Binding-site contacts:
Ligand atom CM4 contacts residue PHE179 of chain 6.A at 3.9 Å (hydrophobic).
Ligand atom C5B contacts residue TYR144 of chain 6.A at 3.6 Å (hydrophobic).
Ligand atom N3A contacts residue PHE179 of chain 6.A at 3.0 Å.
Ligand atom C1B contacts residue LEU181 of chain 6.A at 3.8 Å (hydrophobic).
Ligand atom CM2 contacts residue ILE122 of chain 6.A at 3.7 Å (hydrophobic).
Ligand atom O5A contacts residue TYR144 of chain 6.A at 3.1 Å.
Ligand atom N3A contacts residue LEU217 of chain 6.A at 3.4 Å.
Ligand atom C2C contacts residue ILE98 of chain 6.A at 4.0 Å (hydrophobic).
Ligand atom C4 contacts residue TYR190 of chain 6.A at 3.8 Å (hydrophobic).
Ligand atom N2 contacts residue MET214 of chain 6.A at 3.8 Å.
Ligand atom C4A contacts residue TYR144 of chain 6.A at 3.8 Å (hydrophobic).
Ligand atom CM4 contacts residue VAL168 of chain 6.A at 3.5 Å (hydrophobic).
Ligand atom CM6 contacts residue LEU181 of chain 6.A at 3.7 Å (hydrophobic).
Ligand atom O5A contacts residue PHE179 of chain 6.A at 3.7 Å.
Ligand atom C2A contacts residue PHE179 of chain 6.A at 3.3 Å (hydrophobic).
Ligand atom O5A contacts residue ALA166 of chain 6.A at 3.9 Å.
Ligand atom CM6 contacts residue LEU184 of chain 6.A at 3.4 Å (hydrophobic).
Ligand atom CM4 contacts residue TYR142 of chain 6.A at 3.1 Å (hydrophobic).
Ligand atom C1B contacts residue ILE98 of chain 6.A at 3.6 Å (hydrophobic).
Ligand atom CM6 contacts residue TYR144 of chain 6.A at 3.7 Å (hydrophobic).
Ligand atom CM2 contacts residue ILE236 of chain 6.A at 4.0 Å (hydrophobic).
Ligand atom C4A contacts residue PHE179 of chain 6.A at 3.3 Å (hydrophobic).
Ligand atom C6B contacts residue LEU181 of chain 6.A at 3.3 Å (hydrophobic).
Ligand atom N2 contacts residue LEU100 of chain 6.A at 3.8 Å.
Ligand atom C2B contacts residue ILE122 of chain 6.A at 3.9 Å (hydrophobic).
Ligand atom C6B contacts residue ILE98 of chain 6.A at 3.6 Å (hydrophobic).
Ligand atom C1C contacts residue MET214 of chain 6.A at 3.7 Å (hydrophobic).
Ligand atom C2B contacts residue ILE98 of chain 6.A at 3.9 Å (hydrophobic).
Ligand atom O1B contacts residue ILE98 of chain 6.A at 2.9 Å.
Ligand atom C4B contacts residue LEU181 of chain 6.A at 3.8 Å (hydrophobic).
Ligand atom C5 contacts residue MET214 of chain 6.A at 3.6 Å (hydrophobic).
Ligand atom C4B contacts residue PHE179 of chain 6.A at 3.9 Å (hydrophobic).
Ligand atom CM3 contacts residue TYR190 of chain 6.A at 3.9 Å (hydrophobic).
Ligand atom C1A contacts residue TYR144 of chain 6.A at 3.1 Å (hydrophobic).
Ligand atom C1A contacts residue PHE179 of chain 6.A at 3.5 Å (hydrophobic).
Ligand atom O1 contacts residue MET214 of chain 6.A at 3.2 Å.
Ligand atom O1 contacts residue LEU100 of chain 6.A at 4.0 Å.
Ligand atom C5B contacts residue LEU181 of chain 6.A at 3.3 Å (hydrophobic).
Ligand atom C3 contacts residue LEU100 of chain 6.A at 3.9 Å (hydrophobic).
Ligand atom C2A contacts residue TYR144 of chain 6.A at 3.7 Å (hydrophobic).

Sequence of chain 6.A:
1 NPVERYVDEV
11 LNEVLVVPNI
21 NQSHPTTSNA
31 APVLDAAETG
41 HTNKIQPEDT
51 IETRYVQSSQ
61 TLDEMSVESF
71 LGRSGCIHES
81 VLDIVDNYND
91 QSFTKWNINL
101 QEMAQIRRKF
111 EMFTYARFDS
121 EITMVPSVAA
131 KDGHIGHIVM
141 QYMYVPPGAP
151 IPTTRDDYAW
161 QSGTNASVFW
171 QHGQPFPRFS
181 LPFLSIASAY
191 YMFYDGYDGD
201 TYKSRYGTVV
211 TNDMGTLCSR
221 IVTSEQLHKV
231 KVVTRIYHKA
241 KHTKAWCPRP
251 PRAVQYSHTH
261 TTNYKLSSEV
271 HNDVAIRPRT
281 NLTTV

Sequence of chain 6.C:
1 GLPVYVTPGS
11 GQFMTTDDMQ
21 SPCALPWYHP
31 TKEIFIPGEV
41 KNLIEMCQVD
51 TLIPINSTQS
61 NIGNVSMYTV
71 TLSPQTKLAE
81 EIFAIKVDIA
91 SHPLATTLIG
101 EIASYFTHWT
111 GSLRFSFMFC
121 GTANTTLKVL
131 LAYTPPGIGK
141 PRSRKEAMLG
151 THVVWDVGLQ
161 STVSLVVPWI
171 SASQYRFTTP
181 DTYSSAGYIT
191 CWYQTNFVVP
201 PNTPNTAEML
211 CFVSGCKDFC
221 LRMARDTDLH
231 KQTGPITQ

A small-molecule ligand and the protein it binds are described below.
Small molecule (SMILES): Cc1cc(CCCOc2c(C)cc(-c3coc(C)n3)cc2C)on1